Sequence of chain 1.P:
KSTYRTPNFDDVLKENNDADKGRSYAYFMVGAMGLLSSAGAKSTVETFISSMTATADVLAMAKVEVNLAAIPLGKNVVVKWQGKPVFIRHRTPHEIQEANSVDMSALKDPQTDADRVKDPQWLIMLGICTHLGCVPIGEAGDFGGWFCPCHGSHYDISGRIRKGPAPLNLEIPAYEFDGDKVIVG

Sequence of chain 1.C:
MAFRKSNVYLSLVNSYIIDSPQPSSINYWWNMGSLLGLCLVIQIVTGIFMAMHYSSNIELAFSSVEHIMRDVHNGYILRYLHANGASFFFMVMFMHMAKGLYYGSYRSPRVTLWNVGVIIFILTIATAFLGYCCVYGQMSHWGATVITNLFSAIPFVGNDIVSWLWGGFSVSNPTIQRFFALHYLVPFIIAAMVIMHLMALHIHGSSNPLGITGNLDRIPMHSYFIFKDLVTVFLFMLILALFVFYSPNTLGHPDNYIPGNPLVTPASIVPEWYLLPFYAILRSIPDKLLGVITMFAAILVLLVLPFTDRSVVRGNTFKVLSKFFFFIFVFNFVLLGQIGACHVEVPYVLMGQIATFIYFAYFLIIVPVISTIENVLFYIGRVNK

Binding-site contacts:
Ligand atom C5M contacts residue HIS151 of chain 1.P at 3.6 Å.
Ligand atom O4 contacts residue TYR279 of chain 1.C at 3.3 Å.
Ligand atom C7 contacts residue PRO271 of chain 1.C at 3.8 Å (hydrophobic).
Ligand atom O1 contacts residue ILE147 of chain 1.C at 3.4 Å.
Ligand atom C4 contacts residue VAL146 of chain 1.C at 3.8 Å (hydrophobic).
Ligand atom C5 contacts residue PRO271 of chain 1.C at 3.8 Å (hydrophobic).
Ligand atom C7M contacts residue MET139 of chain 1.C at 3.6 Å (hydrophobic).
Ligand atom C3M contacts residue MET295 of chain 1.C at 3.2 Å (hydrophobic).
Ligand atom O8 contacts residue GLU272 of chain 1.C at 2.8 Å (salt-bridge).
Ligand atom C23 contacts residue PHE296 of chain 1.C at 3.8 Å (hydrophobic).
Ligand atom C4 contacts residue TYR279 of chain 1.C at 3.4 Å (hydrophobic).
Ligand atom C22 contacts residue PHE278 of chain 1.C at 3.8 Å (hydrophobic).
Ligand atom C7M contacts residue GLY143 of chain 1.C at 3.8 Å.
Ligand atom O5 contacts residue TYR279 of chain 1.C at 3.6 Å.
Ligand atom C8 contacts residue GLU272 of chain 1.C at 3.8 Å.
Ligand atom C5M contacts residue TYR279 of chain 1.C at 3.6 Å (hydrophobic).
Ligand atom O4 contacts residue VAL146 of chain 1.C at 3.5 Å.
Ligand atom C15 contacts residue ILE147 of chain 1.C at 3.6 Å (hydrophobic).
Ligand atom O14 contacts residue ILE125 of chain 1.C at 3.5 Å.
Ligand atom C5 contacts residue VAL146 of chain 1.C at 3.8 Å (hydrophobic).
Ligand atom C6 contacts residue PRO271 of chain 1.C at 3.8 Å (hydrophobic).
Ligand atom C4A contacts residue PRO271 of chain 1.C at 3.8 Å (hydrophobic).
Ligand atom O7 contacts residue GLY143 of chain 1.C at 3.5 Å.
Ligand atom C5M contacts residue CYS150 of chain 1.P at 3.6 Å (hydrophobic).
Ligand atom C2 contacts residue ILE147 of chain 1.C at 3.5 Å (hydrophobic).
Ligand atom O8 contacts residue PRO271 of chain 1.C at 3.7 Å.
Ligand atom O7 contacts residue PRO271 of chain 1.C at 3.8 Å.
Ligand atom C8 contacts residue PRO271 of chain 1.C at 3.5 Å (hydrophobic).
Ligand atom O5 contacts residue VAL146 of chain 1.C at 3.4 Å.
Ligand atom O8 contacts residue LEU275 of chain 1.C at 3.5 Å.
Ligand atom C7 contacts residue GLY143 of chain 1.C at 3.8 Å.
Ligand atom O4 contacts residue HIS151 of chain 1.P at 2.7 Å (h-bond).
Ligand atom C10 contacts residue ILE147 of chain 1.C at 3.4 Å (hydrophobic).
Ligand atom C8A contacts residue PRO271 of chain 1.C at 3.7 Å (hydrophobic).
Ligand atom C8A contacts residue ILE147 of chain 1.C at 3.7 Å (hydrophobic).
Ligand atom O12 contacts residue MET295 of chain 1.C at 3.4 Å.
Ligand atom C23 contacts residue ILE299 of chain 1.C at 3.7 Å (hydrophobic).
Ligand atom O7 contacts residue GLU272 of chain 1.C at 3.4 Å (salt-bridge).
Ligand atom C23 contacts residue MET295 of chain 1.C at 3.8 Å (hydrophobic).
Ligand atom O5 contacts residue HIS151 of chain 1.P at 3.3 Å (h-bond).

This small molecule binds to this protein.
Small molecule (SMILES): C/C=C(C)/C=C/C=C[C@H](OC)[C@@H](C)[C@@H](OC)[C@@H](C)CCc1oc2c(O)c(OC)cc(OC)c2c(=O)c1C